A protein and the small-molecule ligand that binds it are described below.
Small molecule (SMILES): CC(=O)N[C@@H]1[C@@H](O)[C@H](O)[C@@H](CO)O[C@H]1O

Sequence of chain 1.A:
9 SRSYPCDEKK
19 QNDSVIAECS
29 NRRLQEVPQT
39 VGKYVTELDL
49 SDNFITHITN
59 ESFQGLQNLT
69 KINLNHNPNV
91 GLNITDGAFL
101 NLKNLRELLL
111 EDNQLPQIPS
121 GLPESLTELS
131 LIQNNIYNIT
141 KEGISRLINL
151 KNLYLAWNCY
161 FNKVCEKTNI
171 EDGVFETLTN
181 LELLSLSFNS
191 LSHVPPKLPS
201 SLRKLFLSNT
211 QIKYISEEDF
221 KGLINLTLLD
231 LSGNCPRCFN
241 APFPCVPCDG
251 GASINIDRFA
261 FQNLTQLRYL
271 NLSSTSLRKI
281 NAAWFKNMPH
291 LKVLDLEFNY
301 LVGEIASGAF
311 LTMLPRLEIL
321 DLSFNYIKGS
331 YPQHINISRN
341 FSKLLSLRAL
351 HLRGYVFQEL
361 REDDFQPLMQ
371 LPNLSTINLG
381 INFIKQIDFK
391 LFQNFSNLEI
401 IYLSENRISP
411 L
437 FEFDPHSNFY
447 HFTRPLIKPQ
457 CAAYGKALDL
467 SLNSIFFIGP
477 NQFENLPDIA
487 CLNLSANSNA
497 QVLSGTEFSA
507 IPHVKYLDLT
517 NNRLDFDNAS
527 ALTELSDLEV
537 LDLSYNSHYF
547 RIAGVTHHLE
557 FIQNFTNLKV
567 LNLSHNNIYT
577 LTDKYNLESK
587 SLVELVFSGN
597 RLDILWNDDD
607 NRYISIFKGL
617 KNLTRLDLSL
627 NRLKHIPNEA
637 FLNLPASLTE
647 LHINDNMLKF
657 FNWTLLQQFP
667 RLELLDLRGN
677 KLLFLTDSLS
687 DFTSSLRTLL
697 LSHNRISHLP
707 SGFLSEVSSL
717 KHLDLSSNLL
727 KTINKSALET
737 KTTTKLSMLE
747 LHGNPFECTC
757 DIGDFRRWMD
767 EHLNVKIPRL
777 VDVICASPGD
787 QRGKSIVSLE

Binding-site contacts:
Ligand atom C7 contacts residue PHE656 of chain 1.A at 3.6 Å (hydrophobic).
Ligand atom C1 contacts residue THR660 of chain 1.A at 4.5 Å.
Ligand atom O7 contacts residue ASN634 of chain 1.A at 3.3 Å (h-bond).
Ligand atom C3 contacts residue ASN658 of chain 1.A at 3.6 Å.
Ligand atom O7 contacts residue PHE656 of chain 1.A at 3.7 Å.
Ligand atom O5 contacts residue ASN658 of chain 1.A at 2.4 Å (h-bond).
Ligand atom C3 contacts residue ASN634 of chain 1.A at 4.4 Å.
Ligand atom O6 contacts residue LEU661 of chain 1.A at 3.9 Å.
Ligand atom O5 contacts residue ASN634 of chain 1.A at 3.9 Å.
Ligand atom C8 contacts residue PHE656 of chain 1.A at 3.5 Å (hydrophobic).
Ligand atom C5 contacts residue ASN658 of chain 1.A at 3.7 Å.
Ligand atom N2 contacts residue ASN658 of chain 1.A at 2.7 Å (h-bond).
Ligand atom O5 contacts residue LEU661 of chain 1.A at 3.2 Å.
Ligand atom C5 contacts residue LEU661 of chain 1.A at 4.0 Å (hydrophobic).
Ligand atom C7 contacts residue ASN658 of chain 1.A at 3.4 Å.
Ligand atom O7 contacts residue ASN658 of chain 1.A at 3.6 Å (h-bond).
Ligand atom C8 contacts residue ASN658 of chain 1.A at 4.5 Å.
Ligand atom O3 contacts residue ASN634 of chain 1.A at 4.3 Å.
Ligand atom C1 contacts residue LEU661 of chain 1.A at 4.1 Å (hydrophobic).
Ligand atom C2 contacts residue ASN634 of chain 1.A at 3.7 Å.
Ligand atom C2 contacts residue ASN658 of chain 1.A at 2.2 Å.
Ligand atom C1 contacts residue ASN634 of chain 1.A at 3.8 Å.
Ligand atom C1 contacts residue ASN658 of chain 1.A at 1.4 Å.
Ligand atom N2 contacts residue PHE656 of chain 1.A at 4.5 Å.
Ligand atom O6 contacts residue THR660 of chain 1.A at 4.4 Å.
Ligand atom C6 contacts residue LEU661 of chain 1.A at 3.7 Å (hydrophobic).
Ligand atom C4 contacts residue ASN658 of chain 1.A at 4.1 Å.
Ligand atom C7 contacts residue ASN634 of chain 1.A at 4.3 Å.
Ligand atom N2 contacts residue ASN634 of chain 1.A at 4.5 Å.